A small-molecule ligand and the protein it binds are described below.
Small molecule (SMILES): CN(C)C(=S)S

Sequence of chain 3.C:
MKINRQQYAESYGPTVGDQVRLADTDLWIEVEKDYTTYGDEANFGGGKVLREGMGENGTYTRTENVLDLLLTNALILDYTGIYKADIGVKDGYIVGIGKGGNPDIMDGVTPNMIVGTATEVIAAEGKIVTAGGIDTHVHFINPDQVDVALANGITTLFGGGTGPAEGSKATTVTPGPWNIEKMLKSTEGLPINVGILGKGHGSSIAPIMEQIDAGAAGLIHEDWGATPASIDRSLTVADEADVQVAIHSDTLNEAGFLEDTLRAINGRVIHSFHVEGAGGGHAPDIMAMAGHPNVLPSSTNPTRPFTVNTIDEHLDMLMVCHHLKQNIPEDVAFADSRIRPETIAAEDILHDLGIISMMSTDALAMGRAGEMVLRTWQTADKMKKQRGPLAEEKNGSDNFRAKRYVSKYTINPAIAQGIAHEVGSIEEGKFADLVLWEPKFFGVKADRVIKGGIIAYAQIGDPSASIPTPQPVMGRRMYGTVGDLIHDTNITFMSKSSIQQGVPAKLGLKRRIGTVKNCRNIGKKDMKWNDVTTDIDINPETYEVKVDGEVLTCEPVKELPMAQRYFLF

Binding-site contacts:
Ligand atom C contacts residue GLN81 of chain 3.A at 4.5 Å.
Ligand atom C contacts residue THR470 of chain 3.C at 3.8 Å.
Ligand atom S1 contacts residue VAL321 of chain 1.C at 3.8 Å.
Ligand atom S1 contacts residue THR470 of chain 3.C at 4.2 Å.
Ligand atom N contacts residue THR470 of chain 3.C at 3.7 Å.
Ligand atom S contacts residue ILE468 of chain 3.C at 3.6 Å.
Ligand atom S1 contacts residue CYS322 of chain 1.C at 3.3 Å (h-bond).
Ligand atom S1 contacts residue ILE468 of chain 3.C at 4.3 Å.
Ligand atom C contacts residue CYS322 of chain 1.C at 3.2 Å (hydrophobic).
Ligand atom C1 contacts residue THR470 of chain 3.C at 3.8 Å.
Ligand atom S1 contacts residue GLN81 of chain 3.A at 3.3 Å (h-bond).
Ligand atom S contacts residue CYS322 of chain 1.C at 2.1 Å (h-bond).
Ligand atom S contacts residue THR470 of chain 3.C at 4.3 Å.
Ligand atom C contacts residue ILE468 of chain 3.C at 4.2 Å (hydrophobic).
Ligand atom C2 contacts residue THR470 of chain 3.C at 3.6 Å.
Ligand atom N contacts residue CYS322 of chain 1.C at 4.5 Å.

Sequence of chain 3.A:
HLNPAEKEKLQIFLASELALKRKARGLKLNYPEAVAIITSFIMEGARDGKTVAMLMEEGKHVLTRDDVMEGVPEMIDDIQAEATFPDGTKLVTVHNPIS

Sequence of chain 1.C:
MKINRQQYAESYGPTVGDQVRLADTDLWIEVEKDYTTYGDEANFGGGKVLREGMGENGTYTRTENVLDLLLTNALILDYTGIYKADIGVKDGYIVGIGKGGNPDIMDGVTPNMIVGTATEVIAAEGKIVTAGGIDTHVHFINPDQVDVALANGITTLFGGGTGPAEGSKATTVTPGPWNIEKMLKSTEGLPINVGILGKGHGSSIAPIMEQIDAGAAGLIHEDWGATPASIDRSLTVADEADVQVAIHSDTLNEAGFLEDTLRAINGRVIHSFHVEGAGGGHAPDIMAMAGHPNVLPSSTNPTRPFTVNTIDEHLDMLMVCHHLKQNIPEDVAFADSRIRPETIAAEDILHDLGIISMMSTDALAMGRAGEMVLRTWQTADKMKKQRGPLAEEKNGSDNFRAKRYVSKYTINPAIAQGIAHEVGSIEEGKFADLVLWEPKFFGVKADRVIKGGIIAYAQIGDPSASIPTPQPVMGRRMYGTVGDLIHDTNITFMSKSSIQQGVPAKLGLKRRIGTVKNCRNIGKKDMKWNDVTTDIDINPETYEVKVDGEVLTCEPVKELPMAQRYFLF